Sequence of chain 36.C:
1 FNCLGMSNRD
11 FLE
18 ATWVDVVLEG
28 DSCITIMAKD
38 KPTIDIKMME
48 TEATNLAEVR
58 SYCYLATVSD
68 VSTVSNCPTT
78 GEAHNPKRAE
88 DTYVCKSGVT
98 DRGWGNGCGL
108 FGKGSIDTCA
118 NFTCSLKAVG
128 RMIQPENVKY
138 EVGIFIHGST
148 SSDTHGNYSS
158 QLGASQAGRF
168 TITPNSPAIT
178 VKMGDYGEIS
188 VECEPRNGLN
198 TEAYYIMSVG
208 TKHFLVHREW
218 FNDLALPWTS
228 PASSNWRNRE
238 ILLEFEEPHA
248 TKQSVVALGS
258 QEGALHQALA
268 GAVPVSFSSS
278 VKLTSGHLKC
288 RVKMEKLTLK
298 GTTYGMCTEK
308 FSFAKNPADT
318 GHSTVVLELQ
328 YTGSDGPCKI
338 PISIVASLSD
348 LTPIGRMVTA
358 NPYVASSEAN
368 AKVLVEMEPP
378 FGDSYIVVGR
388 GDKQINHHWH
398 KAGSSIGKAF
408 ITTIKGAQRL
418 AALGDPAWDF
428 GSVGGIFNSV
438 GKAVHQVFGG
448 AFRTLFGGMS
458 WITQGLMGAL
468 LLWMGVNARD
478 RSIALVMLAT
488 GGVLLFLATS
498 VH

The protein below binds the small molecule below.
Small molecule (SMILES): CC(=O)N[C@@H]1[C@@H](O)[C@H](O)[C@@H](CO)O[C@H]1O

Binding-site contacts:
Ligand atom O5 contacts residue ASN154 of chain 36.C at 2.4 Å (h-bond).
Ligand atom O5 contacts residue SER157 of chain 36.C at 3.8 Å.
Ligand atom C5 contacts residue ASN154 of chain 36.C at 3.7 Å.
Ligand atom C2 contacts residue ASN154 of chain 36.C at 2.4 Å.
Ligand atom C3 contacts residue ASN154 of chain 36.C at 3.8 Å.
Ligand atom C1 contacts residue SER157 of chain 36.C at 3.9 Å.
Ligand atom C4 contacts residue ASN154 of chain 36.C at 4.2 Å.
Ligand atom C7 contacts residue ASN154 of chain 36.C at 4.0 Å.
Ligand atom N2 contacts residue ASN154 of chain 36.C at 2.9 Å (h-bond).
Ligand atom C8 contacts residue ASN154 of chain 36.C at 4.2 Å.
Ligand atom C1 contacts residue ASN154 of chain 36.C at 1.4 Å.